Sequence of chain 1.B:
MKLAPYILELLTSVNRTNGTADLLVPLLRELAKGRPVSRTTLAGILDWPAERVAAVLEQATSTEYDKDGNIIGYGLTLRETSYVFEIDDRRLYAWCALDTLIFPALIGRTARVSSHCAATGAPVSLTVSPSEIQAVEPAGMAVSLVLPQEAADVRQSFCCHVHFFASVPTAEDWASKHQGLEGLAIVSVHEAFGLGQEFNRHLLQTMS

The small molecule below binds the protein below.
Small molecule (SMILES): CC[Sn](Cl)(CC)CC

Binding-site contacts:
Ligand atom C1 contacts residue PHE158 of chain 1.B at 3.7 Å (hydrophobic).
Ligand atom C5 contacts residue GLY75 of chain 1.B at 3.9 Å.
Ligand atom C1 contacts residue ASP99 of chain 1.B at 3.4 Å.
Ligand atom C3 contacts residue ASP99 of chain 1.B at 3.1 Å.
Ligand atom C2 contacts residue ASP99 of chain 1.B at 3.3 Å.
Ligand atom C6 contacts residue TRP95 of chain 1.B at 4.1 Å (hydrophobic).
Ligand atom C2 contacts residue CYS96 of chain 1.B at 4.4 Å (hydrophobic).
Ligand atom C6 contacts residue TYR74 of chain 1.B at 3.6 Å (hydrophobic).
Ligand atom C6 contacts residue ASP99 of chain 1.B at 4.1 Å.
Ligand atom C4 contacts residue PHE103 of chain 1.B at 4.0 Å (hydrophobic).
Ligand atom C1 contacts residue CYS96 of chain 1.B at 4.5 Å (hydrophobic).
Ligand atom C1 contacts residue ILE102 of chain 1.B at 4.0 Å (hydrophobic).
Ligand atom C2 contacts residue LEU10 of chain 1.B at 4.0 Å (hydrophobic).
Ligand atom C5 contacts residue ASP99 of chain 1.B at 3.4 Å.
Ligand atom C3 contacts residue ILE102 of chain 1.B at 4.5 Å (hydrophobic).
Ligand atom C4 contacts residue ASP99 of chain 1.B at 4.1 Å.
Ligand atom C1 contacts residue LEU10 of chain 1.B at 4.0 Å (hydrophobic).
Ligand atom C6 contacts residue GLY75 of chain 1.B at 3.1 Å.
Ligand atom C2 contacts residue PHE158 of chain 1.B at 3.6 Å (hydrophobic).
Ligand atom C3 contacts residue PHE199 of chain 1.B at 4.4 Å (hydrophobic).
Ligand atom SN1 contacts residue ASP99 of chain 1.B at 2.4 Å.
Ligand atom C1 contacts residue LEU98 of chain 1.B at 3.7 Å (hydrophobic).
Ligand atom C3 contacts residue PHE103 of chain 1.B at 4.0 Å (hydrophobic).
Ligand atom C4 contacts residue LEU24 of chain 1.B at 3.8 Å (hydrophobic).
Ligand atom C5 contacts residue TRP95 of chain 1.B at 4.0 Å (hydrophobic).
Ligand atom C5 contacts residue CYS159 of chain 1.B at 4.3 Å (hydrophobic).